This protein binds this small molecule.
Small molecule (SMILES): CC(=O)N[C@@H]1[C@@H](O[C@@H]2O[C@H](CO)[C@H](O)[C@H](O[C@]3(C(=O)O)C[C@H](O)[C@@H](NC(C)=O)[C@H]([C@H](O)[C@H](O)CO)O3)[C@H]2O)[C@H](O)[C@@H](CO)O[C@H]1O

Sequence of chain 1.D:
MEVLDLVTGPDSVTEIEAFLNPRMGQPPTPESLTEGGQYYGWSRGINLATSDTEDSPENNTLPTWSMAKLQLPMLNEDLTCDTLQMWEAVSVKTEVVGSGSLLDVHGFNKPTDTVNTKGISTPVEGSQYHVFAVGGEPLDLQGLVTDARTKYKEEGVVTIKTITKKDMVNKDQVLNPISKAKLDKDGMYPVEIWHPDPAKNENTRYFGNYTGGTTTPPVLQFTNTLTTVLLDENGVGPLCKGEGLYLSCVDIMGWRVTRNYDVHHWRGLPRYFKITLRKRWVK

Sequence of chain 1.E:
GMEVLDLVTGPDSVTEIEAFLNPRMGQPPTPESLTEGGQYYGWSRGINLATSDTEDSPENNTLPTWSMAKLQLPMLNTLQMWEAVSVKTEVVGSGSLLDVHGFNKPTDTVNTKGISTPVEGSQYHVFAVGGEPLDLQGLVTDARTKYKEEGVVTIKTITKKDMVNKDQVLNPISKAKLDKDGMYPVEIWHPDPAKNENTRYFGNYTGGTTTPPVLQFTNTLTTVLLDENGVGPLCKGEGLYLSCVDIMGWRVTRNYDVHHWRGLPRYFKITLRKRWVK

Binding-site contacts:
Ligand atom C4 contacts residue GLY46 of chain 1.D at 3.3 Å.
Ligand atom O1B contacts residue GLY46 of chain 1.D at 3.0 Å (h-bond).
Ligand atom C1 contacts residue ARG45 of chain 1.D at 3.4 Å.
Ligand atom N5 contacts residue TYR40 of chain 1.D at 2.8 Å (h-bond).
Ligand atom O4 contacts residue GLU59 of chain 1.D at 3.7 Å.
Ligand atom C3 contacts residue GLY46 of chain 1.D at 4.0 Å.
Ligand atom O10 contacts residue ASN261 of chain 1.D at 3.3 Å (h-bond).
Ligand atom O1A contacts residue TYR40 of chain 1.D at 4.0 Å.
Ligand atom C5 contacts residue TYR40 of chain 1.D at 3.5 Å (hydrophobic).
Ligand atom O1B contacts residue ARG45 of chain 1.D at 3.0 Å (salt-bridge).
Ligand atom C4 contacts residue ARG45 of chain 1.D at 4.3 Å.
Ligand atom C3 contacts residue HIS266 of chain 1.D at 3.6 Å.
Ligand atom O1B contacts residue HIS266 of chain 1.D at 3.4 Å.
Ligand atom C6 contacts residue GLU59 of chain 1.D at 4.1 Å.
Ligand atom O3 contacts residue GLY46 of chain 1.D at 4.1 Å.
Ligand atom O6 contacts residue GLU59 of chain 1.D at 3.3 Å.
Ligand atom C6 contacts residue ARG45 of chain 1.D at 4.2 Å.
Ligand atom C11 contacts residue TYR40 of chain 1.D at 3.9 Å (hydrophobic).
Ligand atom O1A contacts residue ARG45 of chain 1.D at 2.7 Å (salt-bridge).
Ligand atom C1 contacts residue TYR40 of chain 1.D at 4.2 Å (hydrophobic).
Ligand atom C5 contacts residue GLY46 of chain 1.D at 4.1 Å.
Ligand atom C1 contacts residue GLY46 of chain 1.D at 4.0 Å.
Ligand atom C4 contacts residue TYR40 of chain 1.D at 3.6 Å (hydrophobic).
Ligand atom C6 contacts residue GLU59 of chain 1.D at 4.1 Å.
Ligand atom O4 contacts residue HIS266 of chain 1.D at 2.8 Å (h-bond).
Ligand atom O8 contacts residue ARG45 of chain 1.D at 3.8 Å.
Ligand atom C6 contacts residue THR62 of chain 1.D at 3.7 Å.
Ligand atom C4 contacts residue HIS266 of chain 1.D at 3.4 Å.
Ligand atom C6 contacts residue ASN61 of chain 1.D at 3.3 Å.
Ligand atom C3 contacts residue VAL264 of chain 1.D at 4.1 Å (hydrophobic).
Ligand atom O1B contacts residue TYR40 of chain 1.D at 4.2 Å.
Ligand atom C2 contacts residue GLY46 of chain 1.D at 4.3 Å.
Ligand atom O6 contacts residue THR62 of chain 1.D at 4.2 Å.
Ligand atom O6 contacts residue ASN61 of chain 1.D at 2.6 Å (h-bond).
Ligand atom O4 contacts residue THR259 of chain 1.D at 3.5 Å.
Ligand atom O4 contacts residue GLY46 of chain 1.D at 2.6 Å (h-bond).
Ligand atom C6 contacts residue GLY46 of chain 1.D at 3.7 Å.
Ligand atom C11 contacts residue ASP53 of chain 1.E at 3.6 Å.
Ligand atom C6 contacts residue TYR40 of chain 1.D at 3.6 Å (hydrophobic).
Ligand atom C10 contacts residue TYR40 of chain 1.D at 3.8 Å (hydrophobic).